Binding-site contacts:
Ligand atom O5 contacts residue GLY511 of chain 1.A at 3.4 Å.
Ligand atom C7 contacts residue ASN560 of chain 1.A at 3.5 Å.
Ligand atom C2 contacts residue GLU514 of chain 1.A at 3.7 Å.
Ligand atom C5 contacts residue ASN560 of chain 1.A at 3.6 Å.
Ligand atom O7 contacts residue TYR559 of chain 1.A at 3.0 Å (h-bond).
Ligand atom N2 contacts residue GLU514 of chain 1.A at 2.8 Å (salt-bridge).
Ligand atom N2 contacts residue ASN560 of chain 1.A at 3.1 Å (h-bond).
Ligand atom O6 contacts residue GLU556 of chain 1.A at 2.9 Å (salt-bridge).
Ligand atom C6 contacts residue VAL552 of chain 1.A at 3.8 Å (hydrophobic).
Ligand atom O4 contacts residue ASN515 of chain 1.A at 3.6 Å.
Ligand atom O6 contacts residue GLU514 of chain 1.A at 3.7 Å.
Ligand atom O4 contacts residue ASP456 of chain 1.A at 2.8 Å (salt-bridge).
Ligand atom O3 contacts residue GLU514 of chain 1.A at 2.5 Å (salt-bridge).
Ligand atom C6 contacts residue GLN512 of chain 1.A at 3.6 Å.
Ligand atom O6 contacts residue VAL555 of chain 1.A at 3.7 Å.
Ligand atom C2 contacts residue ASN560 of chain 1.A at 2.7 Å.
Ligand atom C5 contacts residue LEU510 of chain 1.A at 3.6 Å (hydrophobic).
Ligand atom C1 contacts residue PRO507 of chain 1.A at 3.5 Å (hydrophobic).
Ligand atom C6 contacts residue GLY511 of chain 1.A at 3.7 Å.
Ligand atom C3 contacts residue GLU514 of chain 1.A at 3.3 Å.
Ligand atom O5 contacts residue ASN560 of chain 1.A at 2.3 Å (h-bond).
Ligand atom C6 contacts residue GLU556 of chain 1.A at 3.7 Å.
Ligand atom O3 contacts residue ASN515 of chain 1.A at 3.6 Å (h-bond).
Ligand atom O6 contacts residue GLY511 of chain 1.A at 2.8 Å (h-bond).
Ligand atom O4 contacts residue GLN512 of chain 1.A at 3.6 Å.
Ligand atom C1 contacts residue ARG557 of chain 1.A at 3.8 Å.
Ligand atom O7 contacts residue ASN560 of chain 1.A at 3.6 Å.
Ligand atom C8 contacts residue GLU514 of chain 1.A at 3.5 Å.
Ligand atom O6 contacts residue GLN512 of chain 1.A at 3.6 Å.
Ligand atom O4 contacts residue LEU510 of chain 1.A at 3.9 Å.
Ligand atom O6 contacts residue ASN515 of chain 1.A at 3.3 Å (h-bond).
Ligand atom O7 contacts residue TYR558 of chain 1.A at 3.5 Å.
Ligand atom O5 contacts residue GLU556 of chain 1.A at 3.6 Å (salt-bridge).
Ligand atom C1 contacts residue ASN560 of chain 1.A at 1.5 Å.
Ligand atom O6 contacts residue TYR558 of chain 1.A at 3.4 Å.
Ligand atom C6 contacts residue VAL555 of chain 1.A at 3.6 Å (hydrophobic).
Ligand atom O6 contacts residue TYR508 of chain 1.A at 2.7 Å (h-bond).
Ligand atom C6 contacts residue TYR508 of chain 1.A at 3.4 Å (hydrophobic).
Ligand atom C6 contacts residue GLU514 of chain 1.A at 3.3 Å.
Ligand atom C7 contacts residue GLU514 of chain 1.A at 3.6 Å.

The protein below binds the small molecule below.
Small molecule (SMILES): CC(=O)N[C@H]1[C@H](O[C@H]2[C@H](O)[C@@H](NC(C)=O)CO[C@@H]2CO)O[C@H](CO)[C@@H](O[C@@H]2O[C@H](CO[C@H]3[C@@H](O)[C@H](O)[C@@H](CO)O[C@@H]3O)[C@@H](O)[C@H](O[C@H]3O[C@H](CO)[C@@H](O)[C@H](O)[C@@H]3O[C@H]3O[C@H](CO)[C@@H](O)[C@H](O)[C@@H]3O)[C@@H]2O)[C@@H]1O

Sequence of chain 1.A:
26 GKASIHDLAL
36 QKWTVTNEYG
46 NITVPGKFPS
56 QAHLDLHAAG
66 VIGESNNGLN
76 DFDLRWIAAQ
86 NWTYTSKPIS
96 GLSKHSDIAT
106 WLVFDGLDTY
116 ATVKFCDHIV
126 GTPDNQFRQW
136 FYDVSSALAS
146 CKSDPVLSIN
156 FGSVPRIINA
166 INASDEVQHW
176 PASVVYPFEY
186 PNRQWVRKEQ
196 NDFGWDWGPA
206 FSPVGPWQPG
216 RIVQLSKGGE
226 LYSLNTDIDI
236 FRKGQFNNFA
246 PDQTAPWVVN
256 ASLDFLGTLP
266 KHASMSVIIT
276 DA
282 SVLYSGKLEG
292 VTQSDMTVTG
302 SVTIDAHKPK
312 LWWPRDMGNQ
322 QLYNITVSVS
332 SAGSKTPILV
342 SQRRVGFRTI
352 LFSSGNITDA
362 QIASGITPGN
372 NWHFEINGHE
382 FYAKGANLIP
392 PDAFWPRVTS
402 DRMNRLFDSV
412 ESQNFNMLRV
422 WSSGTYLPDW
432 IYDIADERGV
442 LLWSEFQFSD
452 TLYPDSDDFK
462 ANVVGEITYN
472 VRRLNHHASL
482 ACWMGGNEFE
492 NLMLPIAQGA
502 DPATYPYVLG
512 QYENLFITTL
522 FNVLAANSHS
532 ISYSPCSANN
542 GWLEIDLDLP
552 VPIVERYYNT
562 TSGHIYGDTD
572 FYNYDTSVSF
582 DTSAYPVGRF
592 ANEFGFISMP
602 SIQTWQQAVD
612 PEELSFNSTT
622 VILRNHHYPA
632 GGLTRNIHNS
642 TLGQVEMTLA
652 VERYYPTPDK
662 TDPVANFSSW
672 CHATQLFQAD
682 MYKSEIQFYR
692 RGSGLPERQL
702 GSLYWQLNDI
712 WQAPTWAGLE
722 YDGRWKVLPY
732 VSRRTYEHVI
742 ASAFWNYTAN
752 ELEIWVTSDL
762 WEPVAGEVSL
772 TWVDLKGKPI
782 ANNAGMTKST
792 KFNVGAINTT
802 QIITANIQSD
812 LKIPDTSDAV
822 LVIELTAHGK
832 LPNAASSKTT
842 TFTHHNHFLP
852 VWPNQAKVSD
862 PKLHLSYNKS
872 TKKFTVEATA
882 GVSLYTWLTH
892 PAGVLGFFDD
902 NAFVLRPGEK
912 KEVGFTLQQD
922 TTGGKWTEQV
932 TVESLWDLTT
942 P